A small-molecule ligand and the protein it binds are described below.
Small molecule (SMILES): CC(=O)N[C@H]1[C@H]([C@H](O)[C@H](O)CO)O[C@@](O[C@H](CO)[C@@H](O)[C@@H]2O[C@@H](C(=O)O)C[C@H](O)[C@H]2NC(C)=O)(C(=O)O)C[C@@H]1O

Sequence of chain 20.F:
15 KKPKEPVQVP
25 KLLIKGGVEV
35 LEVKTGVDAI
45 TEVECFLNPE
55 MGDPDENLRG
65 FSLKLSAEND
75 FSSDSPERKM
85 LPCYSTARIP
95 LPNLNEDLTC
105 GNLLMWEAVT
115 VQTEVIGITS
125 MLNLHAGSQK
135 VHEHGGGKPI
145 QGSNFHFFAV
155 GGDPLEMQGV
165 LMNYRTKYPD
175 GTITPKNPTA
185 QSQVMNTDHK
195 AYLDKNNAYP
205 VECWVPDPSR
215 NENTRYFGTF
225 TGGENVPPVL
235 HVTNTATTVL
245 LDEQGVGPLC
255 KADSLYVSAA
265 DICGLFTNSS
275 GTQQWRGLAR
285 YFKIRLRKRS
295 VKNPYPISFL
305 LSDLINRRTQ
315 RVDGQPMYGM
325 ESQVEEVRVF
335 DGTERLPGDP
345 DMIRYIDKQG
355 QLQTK

Sequence of chain 17.F:
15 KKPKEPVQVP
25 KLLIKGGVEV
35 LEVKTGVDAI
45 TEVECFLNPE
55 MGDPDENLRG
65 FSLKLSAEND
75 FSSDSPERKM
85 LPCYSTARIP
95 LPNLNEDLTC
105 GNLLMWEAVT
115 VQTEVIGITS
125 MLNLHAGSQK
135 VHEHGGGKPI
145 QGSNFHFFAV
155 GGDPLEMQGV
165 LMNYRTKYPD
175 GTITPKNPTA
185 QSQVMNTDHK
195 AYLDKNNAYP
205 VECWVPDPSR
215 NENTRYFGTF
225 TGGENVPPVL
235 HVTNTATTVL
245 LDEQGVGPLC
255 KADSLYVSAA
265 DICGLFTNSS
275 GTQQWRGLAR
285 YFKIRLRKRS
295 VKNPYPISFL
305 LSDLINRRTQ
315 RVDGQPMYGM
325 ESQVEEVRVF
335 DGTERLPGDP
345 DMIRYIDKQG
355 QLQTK

Binding-site contacts:
Ligand atom C11 contacts residue ASN272 of chain 16.F at 3.6 Å.
Ligand atom N5 contacts residue ASN272 of chain 16.F at 3.2 Å (h-bond).
Ligand atom C11 contacts residue PHE65 of chain 16.F at 4.0 Å (hydrophobic).
Ligand atom O4 contacts residue ASP74 of chain 20.F at 4.0 Å.
Ligand atom O1A contacts residue THR276 of chain 16.F at 3.3 Å (h-bond).
Ligand atom O10 contacts residue PHE75 of chain 20.F at 3.9 Å.
Ligand atom C8 contacts residue LYS68 of chain 16.F at 3.5 Å.
Ligand atom C10 contacts residue LEU62 of chain 16.F at 3.6 Å (hydrophobic).
Ligand atom C1 contacts residue ASN272 of chain 16.F at 3.9 Å.
Ligand atom O8 contacts residue GLN278 of chain 16.F at 3.5 Å (h-bond).
Ligand atom C11 contacts residue THR276 of chain 16.F at 3.2 Å.
Ligand atom O1A contacts residue SER274 of chain 16.F at 3.8 Å.
Ligand atom C11 contacts residue PHE270 of chain 16.F at 3.9 Å (hydrophobic).
Ligand atom C10 contacts residue ASN272 of chain 16.F at 3.9 Å.
Ligand atom O8 contacts residue THR276 of chain 16.F at 3.9 Å.
Ligand atom O8 contacts residue ASN272 of chain 16.F at 3.3 Å (h-bond).
Ligand atom O7 contacts residue LEU62 of chain 16.F at 3.9 Å.
Ligand atom N5 contacts residue GLN278 of chain 16.F at 3.9 Å.
Ligand atom O1B contacts residue LYS68 of chain 16.F at 3.0 Å (salt-bridge).
Ligand atom C9 contacts residue LEU67 of chain 16.F at 3.4 Å (hydrophobic).
Ligand atom O8 contacts residue LYS68 of chain 16.F at 3.1 Å.
Ligand atom O1B contacts residue ASN272 of chain 16.F at 3.4 Å (h-bond).
Ligand atom O10 contacts residue LEU62 of chain 16.F at 3.2 Å.
Ligand atom C9 contacts residue GLN278 of chain 16.F at 3.3 Å.
Ligand atom C11 contacts residue HIS138 of chain 17.F at 3.1 Å.
Ligand atom C11 contacts residue PHE75 of chain 20.F at 3.5 Å (hydrophobic).
Ligand atom C8 contacts residue GLN278 of chain 16.F at 3.7 Å.
Ligand atom C11 contacts residue GLN278 of chain 16.F at 3.5 Å.
Ligand atom C11 contacts residue LEU62 of chain 16.F at 3.9 Å (hydrophobic).
Ligand atom C7 contacts residue GLN278 of chain 16.F at 3.9 Å.
Ligand atom C6 contacts residue ASN272 of chain 16.F at 3.6 Å.
Ligand atom O9 contacts residue LYS68 of chain 16.F at 2.5 Å (salt-bridge).
Ligand atom C6 contacts residue LYS68 of chain 16.F at 4.0 Å.
Ligand atom C10 contacts residue GLN278 of chain 16.F at 4.1 Å.
Ligand atom O9 contacts residue GLN278 of chain 16.F at 4.1 Å.
Ligand atom O1A contacts residue ASN272 of chain 16.F at 4.1 Å.
Ligand atom O9 contacts residue LEU67 of chain 16.F at 2.3 Å.
Ligand atom C1 contacts residue THR276 of chain 16.F at 3.1 Å.
Ligand atom C9 contacts residue LYS68 of chain 16.F at 3.6 Å.
Ligand atom O1B contacts residue THR276 of chain 16.F at 2.4 Å (h-bond).

Sequence of chain 16.F:
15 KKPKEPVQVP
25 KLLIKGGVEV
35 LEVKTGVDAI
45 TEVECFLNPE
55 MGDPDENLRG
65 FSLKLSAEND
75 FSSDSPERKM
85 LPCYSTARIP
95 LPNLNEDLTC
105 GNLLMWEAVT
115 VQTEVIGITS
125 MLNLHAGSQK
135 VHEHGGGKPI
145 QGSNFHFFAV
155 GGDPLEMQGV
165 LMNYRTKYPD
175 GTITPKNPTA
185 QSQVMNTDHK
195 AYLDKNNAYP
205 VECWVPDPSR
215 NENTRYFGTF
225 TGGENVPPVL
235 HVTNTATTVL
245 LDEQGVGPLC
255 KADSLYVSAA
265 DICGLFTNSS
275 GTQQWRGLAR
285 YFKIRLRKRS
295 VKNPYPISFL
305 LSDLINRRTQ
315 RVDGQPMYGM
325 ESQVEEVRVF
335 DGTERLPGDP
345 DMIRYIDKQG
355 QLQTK